Binding-site contacts:
Ligand atom C1 contacts residue ASN278 of chain 1.K at 1.4 Å.
Ligand atom C7 contacts residue ASN278 of chain 1.K at 2.9 Å.
Ligand atom C5 contacts residue THR280 of chain 1.K at 4.0 Å.
Ligand atom C8 contacts residue GLY48 of chain 1.K at 3.5 Å.
Ligand atom C6 contacts residue THR280 of chain 1.K at 4.3 Å.
Ligand atom C4 contacts residue ASN278 of chain 1.K at 3.8 Å.
Ligand atom C5 contacts residue ASN278 of chain 1.K at 3.6 Å.
Ligand atom N2 contacts residue ARG47 of chain 1.K at 4.3 Å.
Ligand atom O5 contacts residue THR279 of chain 1.K at 4.1 Å.
Ligand atom O6 contacts residue THR280 of chain 1.K at 3.7 Å.
Ligand atom O6 contacts residue THR279 of chain 1.K at 4.1 Å.
Ligand atom C7 contacts residue GLY48 of chain 1.K at 4.4 Å.
Ligand atom C3 contacts residue ASN278 of chain 1.K at 3.3 Å.
Ligand atom C8 contacts residue ASN278 of chain 1.K at 4.0 Å.
Ligand atom N2 contacts residue GLY48 of chain 1.K at 4.3 Å.
Ligand atom O3 contacts residue ASN278 of chain 1.K at 4.2 Å.
Ligand atom O7 contacts residue ASN278 of chain 1.K at 3.2 Å (h-bond).
Ligand atom N2 contacts residue ASN278 of chain 1.K at 2.4 Å (h-bond).
Ligand atom C1 contacts residue THR279 of chain 1.K at 4.2 Å.
Ligand atom O5 contacts residue ASN278 of chain 1.K at 2.4 Å (h-bond).
Ligand atom O6 contacts residue ASN278 of chain 1.K at 4.5 Å.
Ligand atom C2 contacts residue ASN278 of chain 1.K at 1.9 Å.
Ligand atom C8 contacts residue ARG47 of chain 1.K at 4.2 Å.

The small molecule below binds the protein below.
Small molecule (SMILES): CC(=O)N[C@@H]1[C@@H](O)[C@H](O)[C@@H](CO)O[C@H]1O

Sequence of chain 1.K:
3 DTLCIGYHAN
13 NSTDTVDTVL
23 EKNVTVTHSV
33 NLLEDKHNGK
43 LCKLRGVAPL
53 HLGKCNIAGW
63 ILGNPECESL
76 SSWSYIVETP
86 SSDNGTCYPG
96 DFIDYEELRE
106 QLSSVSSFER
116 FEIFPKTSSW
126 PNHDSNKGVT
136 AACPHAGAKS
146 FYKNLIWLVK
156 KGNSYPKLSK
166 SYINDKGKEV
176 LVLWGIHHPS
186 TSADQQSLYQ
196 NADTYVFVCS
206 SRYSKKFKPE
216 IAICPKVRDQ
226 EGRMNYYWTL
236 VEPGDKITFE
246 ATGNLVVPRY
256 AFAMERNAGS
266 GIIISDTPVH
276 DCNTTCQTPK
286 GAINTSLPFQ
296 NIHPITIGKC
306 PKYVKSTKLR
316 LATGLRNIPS